A protein and the small-molecule ligand that binds it are described below.
Small molecule (SMILES): CCCCCCCCCCCCOc1cccc(O)c1C(=O)O

Sequence of chain 1.A:
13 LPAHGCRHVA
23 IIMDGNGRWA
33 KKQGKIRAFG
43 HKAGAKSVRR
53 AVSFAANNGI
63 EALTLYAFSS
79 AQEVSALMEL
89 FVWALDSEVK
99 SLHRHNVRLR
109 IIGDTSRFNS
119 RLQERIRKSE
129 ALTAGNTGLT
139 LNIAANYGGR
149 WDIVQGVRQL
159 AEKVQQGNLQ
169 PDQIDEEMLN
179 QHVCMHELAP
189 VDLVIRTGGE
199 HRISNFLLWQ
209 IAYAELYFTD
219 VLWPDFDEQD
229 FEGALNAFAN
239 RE

Binding-site contacts:
Ligand atom C11 contacts residue ILE141 of chain 1.A at 3.7 Å (hydrophobic).
Ligand atom C1 contacts residue LEU85 of chain 1.A at 3.8 Å (hydrophobic).
Ligand atom C18 contacts residue SAX1 of chain 1.D at 3.8 Å.
Ligand atom O1 contacts residue ASN144 of chain 1.A at 3.3 Å (h-bond).
Ligand atom C6 contacts residue LEU85 of chain 1.A at 3.6 Å (hydrophobic).
Ligand atom C19 contacts residue LEU85 of chain 1.A at 3.6 Å (hydrophobic).
Ligand atom C3 contacts residue PHE116 of chain 1.A at 3.9 Å (hydrophobic).
Ligand atom C14 contacts residue ALA92 of chain 1.A at 3.8 Å (hydrophobic).
Ligand atom O2 contacts residue ALA143 of chain 1.A at 3.7 Å.
Ligand atom C9 contacts residue LEU88 of chain 1.A at 3.8 Å (hydrophobic).
Ligand atom C10 contacts residue LEU88 of chain 1.A at 3.8 Å (hydrophobic).
Ligand atom C2 contacts residue ASN144 of chain 1.A at 3.9 Å.
Ligand atom C18 contacts residue GLU96 of chain 1.A at 3.7 Å.
Ligand atom C18 contacts residue ALA47 of chain 1.A at 3.7 Å (hydrophobic).
Ligand atom C5 contacts residue LEU85 of chain 1.A at 3.6 Å (hydrophobic).
Ligand atom C4 contacts residue PHE116 of chain 1.A at 3.7 Å (hydrophobic).
Ligand atom C8 contacts residue ALA142 of chain 1.A at 3.6 Å (hydrophobic).
Ligand atom C1 contacts residue ASN144 of chain 1.A at 3.5 Å.
Ligand atom O4 contacts residue ASN144 of chain 1.A at 3.6 Å (h-bond).
Ligand atom C18 contacts residue ARG51 of chain 1.A at 3.8 Å.
Ligand atom C5 contacts residue PHE116 of chain 1.A at 4.0 Å (hydrophobic).
Ligand atom C7 contacts residue LEU85 of chain 1.A at 3.5 Å (hydrophobic).
Ligand atom C4 contacts residue MET86 of chain 1.A at 3.7 Å (hydrophobic).
Ligand atom C17 contacts residue ALA47 of chain 1.A at 3.8 Å (hydrophobic).
Ligand atom C9 contacts residue ALA142 of chain 1.A at 4.0 Å (hydrophobic).
Ligand atom C7 contacts residue ALA143 of chain 1.A at 3.8 Å (hydrophobic).
Ligand atom O3 contacts residue ASN144 of chain 1.A at 3.0 Å (h-bond).
Ligand atom O3 contacts residue LEU85 of chain 1.A at 3.9 Å.
Ligand atom C5 contacts residue MET86 of chain 1.A at 3.8 Å (hydrophobic).
Ligand atom O2 contacts residue LEU85 of chain 1.A at 3.8 Å.
Ligand atom C9 contacts residue PHE89 of chain 1.A at 4.0 Å (hydrophobic).
Ligand atom C16 contacts residue VAL50 of chain 1.A at 3.9 Å (hydrophobic).
Ligand atom O2 contacts residue ASN144 of chain 1.A at 3.4 Å (h-bond).
Ligand atom O4 contacts residue LEU85 of chain 1.A at 3.6 Å.
Ligand atom C7 contacts residue PHE89 of chain 1.A at 3.9 Å (hydrophobic).
Ligand atom C11 contacts residue LEU88 of chain 1.A at 3.9 Å (hydrophobic).
Ligand atom C19 contacts residue ASN144 of chain 1.A at 3.4 Å.
Ligand atom C17 contacts residue TRP91 of chain 1.A at 3.8 Å (hydrophobic).
Ligand atom C6 contacts residue ASN144 of chain 1.A at 3.5 Å.
Ligand atom C10 contacts residue ALA142 of chain 1.A at 3.6 Å (hydrophobic).